Sequence of chain 2.A:
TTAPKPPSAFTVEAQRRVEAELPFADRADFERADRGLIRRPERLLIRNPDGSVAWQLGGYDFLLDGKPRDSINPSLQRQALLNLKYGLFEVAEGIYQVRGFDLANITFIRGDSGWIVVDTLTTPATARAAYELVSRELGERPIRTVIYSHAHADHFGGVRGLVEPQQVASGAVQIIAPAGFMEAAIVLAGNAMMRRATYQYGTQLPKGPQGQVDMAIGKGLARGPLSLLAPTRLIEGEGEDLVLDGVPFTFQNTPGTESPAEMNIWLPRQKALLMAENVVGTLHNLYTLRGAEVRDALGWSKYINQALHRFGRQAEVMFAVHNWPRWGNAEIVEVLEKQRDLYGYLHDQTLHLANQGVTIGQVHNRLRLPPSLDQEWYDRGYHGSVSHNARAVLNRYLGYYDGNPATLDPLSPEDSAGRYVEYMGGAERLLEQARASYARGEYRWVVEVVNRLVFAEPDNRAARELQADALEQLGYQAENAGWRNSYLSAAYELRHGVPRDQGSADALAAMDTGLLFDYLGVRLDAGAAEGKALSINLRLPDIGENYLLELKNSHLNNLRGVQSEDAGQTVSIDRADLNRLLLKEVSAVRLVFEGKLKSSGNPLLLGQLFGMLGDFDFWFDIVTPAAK

Binding-site contacts:
Ligand atom O1 contacts residue HIS171 of chain 2.A at 3.9 Å.
Ligand atom O3 contacts residue ASN307 of chain 2.A at 4.1 Å.
Ligand atom O2 contacts residue ARG317 of chain 2.A at 3.2 Å (salt-bridge).
Ligand atom C3 contacts residue ARG312 of chain 2.A at 3.8 Å.
Ligand atom S contacts residue HIS306 of chain 2.A at 3.8 Å.
Ligand atom C8 contacts residue LEU243 of chain 2.A at 3.5 Å (hydrophobic).
Ligand atom C1 contacts residue ARG317 of chain 2.A at 3.7 Å.
Ligand atom C8 contacts residue IPA1 of chain 2.K at 3.9 Å.
Ligand atom O2 contacts residue ASN307 of chain 2.A at 2.9 Å (h-bond).
Ligand atom O1 contacts residue GLU280 of chain 2.A at 3.4 Å (salt-bridge).
Ligand atom O2 contacts residue HIS306 of chain 2.A at 3.5 Å.
Ligand atom C3 contacts residue HIS171 of chain 2.A at 4.0 Å.
Ligand atom C10 contacts residue THR141 of chain 2.A at 4.2 Å.
Ligand atom C1 contacts residue ARG312 of chain 2.A at 3.2 Å.
Ligand atom C5 contacts residue ARG312 of chain 2.A at 3.8 Å.
Ligand atom C2 contacts residue HIS171 of chain 2.A at 3.5 Å.
Ligand atom C9 contacts residue ALA172 of chain 2.A at 3.8 Å (hydrophobic).
Ligand atom C10 contacts residue ALA172 of chain 2.A at 4.1 Å (hydrophobic).
Ligand atom C5 contacts residue IPA1 of chain 2.K at 3.5 Å.
Ligand atom S contacts residue ARG312 of chain 2.A at 4.1 Å.
Ligand atom C7 contacts residue ALA172 of chain 2.A at 3.8 Å (hydrophobic).
Ligand atom C4 contacts residue ASP173 of chain 2.A at 3.3 Å.
Ligand atom C6 contacts residue LEU243 of chain 2.A at 4.0 Å (hydrophobic).
Ligand atom O3 contacts residue HIS405 of chain 2.A at 2.9 Å (h-bond).
Ligand atom O3 contacts residue ARG312 of chain 2.A at 3.8 Å.
Ligand atom C2 contacts residue ARG312 of chain 2.A at 4.1 Å.
Ligand atom C5 contacts residue TYR223 of chain 2.A at 3.5 Å (hydrophobic).
Ligand atom O1 contacts residue ARG317 of chain 2.A at 3.2 Å (salt-bridge).
Ligand atom C7 contacts residue IPA1 of chain 2.K at 3.4 Å.
Ligand atom O1 contacts residue HIS306 of chain 2.A at 3.0 Å.
Ligand atom C9 contacts residue IPA1 of chain 2.K at 3.8 Å.
Ligand atom C8 contacts residue ALA172 of chain 2.A at 3.7 Å (hydrophobic).
Ligand atom C6 contacts residue ASP173 of chain 2.A at 3.5 Å.
Ligand atom S contacts residue HIS405 of chain 2.A at 3.8 Å.
Ligand atom C6 contacts residue IPA1 of chain 2.K at 3.8 Å.
Ligand atom C2 contacts residue ARG317 of chain 2.A at 3.7 Å.
Ligand atom C5 contacts residue ASP173 of chain 2.A at 3.9 Å.
Ligand atom O2 contacts residue THR310 of chain 2.A at 3.8 Å.
Ligand atom O2 contacts residue HIS405 of chain 2.A at 3.6 Å (h-bond).
Ligand atom S contacts residue ARG317 of chain 2.A at 3.8 Å.

A protein and the small-molecule ligand that binds it are described below.
Small molecule (SMILES): CCCCCCCCCCS(=O)(=O)O